The small molecule below binds the protein below.
Small molecule (SMILES): CC(=O)N[C@@H]1[C@@H](O)[C@H](O)[C@@H](CO)O[C@H]1O

Sequence of chain 1.C:
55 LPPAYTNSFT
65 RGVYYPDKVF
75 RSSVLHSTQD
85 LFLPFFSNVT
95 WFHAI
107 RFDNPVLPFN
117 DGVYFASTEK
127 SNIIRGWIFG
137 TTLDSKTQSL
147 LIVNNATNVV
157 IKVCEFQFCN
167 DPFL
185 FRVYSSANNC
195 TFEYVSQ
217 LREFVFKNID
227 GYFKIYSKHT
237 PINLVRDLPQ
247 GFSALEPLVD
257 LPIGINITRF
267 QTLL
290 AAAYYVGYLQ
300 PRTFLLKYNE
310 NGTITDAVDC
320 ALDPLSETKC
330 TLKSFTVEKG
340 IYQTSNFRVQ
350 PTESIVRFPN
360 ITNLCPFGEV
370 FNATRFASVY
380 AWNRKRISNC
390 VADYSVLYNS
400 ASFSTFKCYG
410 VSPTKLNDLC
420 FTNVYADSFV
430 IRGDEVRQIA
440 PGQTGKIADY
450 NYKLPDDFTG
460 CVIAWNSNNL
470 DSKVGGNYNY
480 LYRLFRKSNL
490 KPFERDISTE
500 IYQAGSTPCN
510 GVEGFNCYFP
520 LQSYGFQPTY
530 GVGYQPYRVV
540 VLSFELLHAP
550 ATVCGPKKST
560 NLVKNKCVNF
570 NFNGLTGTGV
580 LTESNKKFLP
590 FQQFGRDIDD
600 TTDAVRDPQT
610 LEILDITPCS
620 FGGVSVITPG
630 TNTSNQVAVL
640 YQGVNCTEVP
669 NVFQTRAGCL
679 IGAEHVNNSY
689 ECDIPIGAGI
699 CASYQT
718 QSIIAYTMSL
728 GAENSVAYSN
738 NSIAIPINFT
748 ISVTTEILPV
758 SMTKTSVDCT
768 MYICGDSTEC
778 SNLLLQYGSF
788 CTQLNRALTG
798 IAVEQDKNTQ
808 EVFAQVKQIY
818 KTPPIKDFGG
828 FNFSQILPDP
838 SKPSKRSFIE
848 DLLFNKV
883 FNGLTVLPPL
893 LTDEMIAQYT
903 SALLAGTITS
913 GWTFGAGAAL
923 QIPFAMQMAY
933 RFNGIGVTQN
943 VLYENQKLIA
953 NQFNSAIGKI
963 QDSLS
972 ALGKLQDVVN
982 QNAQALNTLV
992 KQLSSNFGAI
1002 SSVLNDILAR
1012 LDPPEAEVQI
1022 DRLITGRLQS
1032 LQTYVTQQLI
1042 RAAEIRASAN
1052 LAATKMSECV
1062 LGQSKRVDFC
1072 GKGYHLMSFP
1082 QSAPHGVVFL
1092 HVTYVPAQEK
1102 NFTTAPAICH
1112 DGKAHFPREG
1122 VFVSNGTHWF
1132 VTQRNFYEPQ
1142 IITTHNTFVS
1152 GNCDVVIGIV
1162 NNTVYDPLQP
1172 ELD

Binding-site contacts:
Ligand atom C2 contacts residue ASN685 of chain 1.C at 2.4 Å.
Ligand atom C5 contacts residue ASN685 of chain 1.C at 3.7 Å.
Ligand atom C8 contacts residue ASN685 of chain 1.C at 4.4 Å.
Ligand atom C4 contacts residue ASN685 of chain 1.C at 4.2 Å.
Ligand atom N2 contacts residue ASN685 of chain 1.C at 2.9 Å (h-bond).
Ligand atom C7 contacts residue ASN685 of chain 1.C at 3.2 Å.
Ligand atom C3 contacts residue ASN685 of chain 1.C at 3.8 Å.
Ligand atom O7 contacts residue ASN685 of chain 1.C at 3.2 Å (h-bond).
Ligand atom C1 contacts residue ASN685 of chain 1.C at 1.4 Å.
Ligand atom O5 contacts residue ASN685 of chain 1.C at 2.4 Å (h-bond).